A protein and the small-molecule ligand that binds it are described below.
Small molecule (SMILES): CC(=O)N[C@@H]1[C@@H](O)[C@H](O[C@@H]2O[C@H](CO[C@]3(C(=O)O)C[C@H](O)[C@@H](NC(C)=O)[C@H]([C@H](O)[C@H](O)CO)O3)[C@H](O)[C@H](O)[C@H]2O)[C@@H](CO)O[C@H]1O

Sequence of chain 25.C:
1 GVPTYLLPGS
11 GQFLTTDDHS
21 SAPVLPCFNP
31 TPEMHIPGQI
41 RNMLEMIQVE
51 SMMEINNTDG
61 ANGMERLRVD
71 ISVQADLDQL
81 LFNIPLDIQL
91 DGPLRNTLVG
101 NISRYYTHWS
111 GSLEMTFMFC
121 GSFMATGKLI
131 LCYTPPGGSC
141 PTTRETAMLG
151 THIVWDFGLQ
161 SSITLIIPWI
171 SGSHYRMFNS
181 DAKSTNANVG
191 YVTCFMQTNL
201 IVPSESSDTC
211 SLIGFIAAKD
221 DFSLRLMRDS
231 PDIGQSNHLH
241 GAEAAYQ

Binding-site contacts:
Ligand atom C3 contacts residue PRO274 of chain 25.A at 3.8 Å (hydrophobic).
Ligand atom C3 contacts residue PRO274 of chain 25.A at 4.1 Å (hydrophobic).
Ligand atom C3 contacts residue ARG104 of chain 25.C at 3.9 Å.
Ligand atom O10 contacts residue ARG270 of chain 25.A at 4.0 Å.
Ligand atom C10 contacts residue PRO231 of chain 25.C at 3.9 Å (hydrophobic).
Ligand atom C11 contacts residue GLY234 of chain 25.C at 3.9 Å.
Ligand atom C5 contacts residue ASN275 of chain 25.A at 3.5 Å.
Ligand atom O6 contacts residue ASP91 of chain 25.C at 3.3 Å.
Ligand atom N5 contacts residue PRO231 of chain 25.C at 2.9 Å (h-bond).
Ligand atom O4 contacts residue ASN275 of chain 25.A at 3.0 Å (h-bond).
Ligand atom O3 contacts residue ASP91 of chain 25.C at 4.0 Å.
Ligand atom O4 contacts residue ARG95 of chain 25.C at 3.6 Å.
Ligand atom C6 contacts residue PRO231 of chain 25.C at 4.0 Å (hydrophobic).
Ligand atom C11 contacts residue PRO231 of chain 25.C at 4.0 Å (hydrophobic).
Ligand atom O4 contacts residue ASP232 of chain 25.C at 2.8 Å (salt-bridge).
Ligand atom C3 contacts residue ASP232 of chain 25.C at 4.1 Å.
Ligand atom O6 contacts residue PRO274 of chain 25.A at 3.7 Å.
Ligand atom O1B contacts residue ARG104 of chain 25.C at 2.8 Å (salt-bridge).
Ligand atom C5 contacts residue PRO274 of chain 25.A at 3.9 Å (hydrophobic).
Ligand atom C3 contacts residue ARG95 of chain 25.C at 3.9 Å.
Ligand atom O3 contacts residue GLY282 of chain 25.A at 3.4 Å.
Ligand atom N5 contacts residue ASN275 of chain 25.A at 3.5 Å (h-bond).
Ligand atom C1 contacts residue ARG104 of chain 25.C at 3.7 Å.
Ligand atom C5 contacts residue PRO231 of chain 25.C at 3.6 Å (hydrophobic).
Ligand atom C6 contacts residue ASP91 of chain 25.C at 3.9 Å.
Ligand atom C4 contacts residue PRO231 of chain 25.C at 3.4 Å (hydrophobic).
Ligand atom O7 contacts residue SER180 of chain 25.C at 3.7 Å.
Ligand atom C11 contacts residue ILE233 of chain 25.C at 3.8 Å (hydrophobic).
Ligand atom C4 contacts residue ASN275 of chain 25.A at 3.8 Å.
Ligand atom C4 contacts residue ASP91 of chain 25.C at 3.3 Å.
Ligand atom O4 contacts residue ASP91 of chain 25.C at 2.8 Å (salt-bridge).
Ligand atom O3 contacts residue PRO274 of chain 25.A at 3.9 Å.
Ligand atom O7 contacts residue PRO274 of chain 25.A at 3.4 Å.
Ligand atom C4 contacts residue PRO274 of chain 25.A at 4.0 Å (hydrophobic).
Ligand atom C10 contacts residue ASN275 of chain 25.A at 3.2 Å.
Ligand atom C4 contacts residue ASP232 of chain 25.C at 3.5 Å.
Ligand atom C4 contacts residue ARG104 of chain 25.C at 4.0 Å.
Ligand atom O10 contacts residue ASN275 of chain 25.A at 2.9 Å (h-bond).
Ligand atom C11 contacts residue ASP232 of chain 25.C at 3.8 Å.
Ligand atom O4 contacts residue PRO231 of chain 25.C at 3.8 Å.

Sequence of chain 25.A:
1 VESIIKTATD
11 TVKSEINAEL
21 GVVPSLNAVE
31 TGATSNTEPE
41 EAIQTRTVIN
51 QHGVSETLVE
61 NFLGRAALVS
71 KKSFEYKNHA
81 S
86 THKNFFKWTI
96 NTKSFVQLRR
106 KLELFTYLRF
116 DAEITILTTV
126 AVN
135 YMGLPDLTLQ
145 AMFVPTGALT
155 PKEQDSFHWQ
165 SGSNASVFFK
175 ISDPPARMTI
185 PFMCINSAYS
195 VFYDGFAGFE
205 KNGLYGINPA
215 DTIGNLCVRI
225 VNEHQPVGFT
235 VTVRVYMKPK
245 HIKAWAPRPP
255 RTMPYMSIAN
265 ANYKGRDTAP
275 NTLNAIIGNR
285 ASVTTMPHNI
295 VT